Binding-site contacts:
Ligand atom C1 contacts residue ASN1071 of chain 1.F at 1.4 Å.
Ligand atom C8 contacts residue ASN1071 of chain 1.F at 3.6 Å.
Ligand atom C3 contacts residue ASN1071 of chain 1.F at 3.8 Å.
Ligand atom C8 contacts residue GLU1069 of chain 1.F at 3.5 Å.
Ligand atom C3 contacts residue ALA703 of chain 1.F at 4.4 Å (hydrophobic).
Ligand atom C1 contacts residue GLN892 of chain 1.E at 4.3 Å.
Ligand atom C4 contacts residue ALA703 of chain 1.F at 4.3 Å (hydrophobic).
Ligand atom N2 contacts residue ASN1071 of chain 1.F at 2.8 Å (h-bond).
Ligand atom O5 contacts residue ASN1071 of chain 1.F at 2.3 Å (h-bond).
Ligand atom C4 contacts residue ASN1071 of chain 1.F at 4.2 Å.
Ligand atom C2 contacts residue ASN1071 of chain 1.F at 2.5 Å.
Ligand atom O6 contacts residue ALA703 of chain 1.F at 4.3 Å.
Ligand atom C5 contacts residue ALA703 of chain 1.F at 3.7 Å (hydrophobic).
Ligand atom C8 contacts residue LYS1070 of chain 1.F at 4.2 Å.
Ligand atom O5 contacts residue ALA703 of chain 1.F at 4.5 Å.
Ligand atom C7 contacts residue ASN1071 of chain 1.F at 3.2 Å.
Ligand atom C1 contacts residue ALA703 of chain 1.F at 4.5 Å (hydrophobic).
Ligand atom O4 contacts residue ALA703 of chain 1.F at 4.2 Å.
Ligand atom O7 contacts residue ASN1071 of chain 1.F at 3.6 Å.
Ligand atom C5 contacts residue ASN1071 of chain 1.F at 3.6 Å.

Sequence of chain 1.F:
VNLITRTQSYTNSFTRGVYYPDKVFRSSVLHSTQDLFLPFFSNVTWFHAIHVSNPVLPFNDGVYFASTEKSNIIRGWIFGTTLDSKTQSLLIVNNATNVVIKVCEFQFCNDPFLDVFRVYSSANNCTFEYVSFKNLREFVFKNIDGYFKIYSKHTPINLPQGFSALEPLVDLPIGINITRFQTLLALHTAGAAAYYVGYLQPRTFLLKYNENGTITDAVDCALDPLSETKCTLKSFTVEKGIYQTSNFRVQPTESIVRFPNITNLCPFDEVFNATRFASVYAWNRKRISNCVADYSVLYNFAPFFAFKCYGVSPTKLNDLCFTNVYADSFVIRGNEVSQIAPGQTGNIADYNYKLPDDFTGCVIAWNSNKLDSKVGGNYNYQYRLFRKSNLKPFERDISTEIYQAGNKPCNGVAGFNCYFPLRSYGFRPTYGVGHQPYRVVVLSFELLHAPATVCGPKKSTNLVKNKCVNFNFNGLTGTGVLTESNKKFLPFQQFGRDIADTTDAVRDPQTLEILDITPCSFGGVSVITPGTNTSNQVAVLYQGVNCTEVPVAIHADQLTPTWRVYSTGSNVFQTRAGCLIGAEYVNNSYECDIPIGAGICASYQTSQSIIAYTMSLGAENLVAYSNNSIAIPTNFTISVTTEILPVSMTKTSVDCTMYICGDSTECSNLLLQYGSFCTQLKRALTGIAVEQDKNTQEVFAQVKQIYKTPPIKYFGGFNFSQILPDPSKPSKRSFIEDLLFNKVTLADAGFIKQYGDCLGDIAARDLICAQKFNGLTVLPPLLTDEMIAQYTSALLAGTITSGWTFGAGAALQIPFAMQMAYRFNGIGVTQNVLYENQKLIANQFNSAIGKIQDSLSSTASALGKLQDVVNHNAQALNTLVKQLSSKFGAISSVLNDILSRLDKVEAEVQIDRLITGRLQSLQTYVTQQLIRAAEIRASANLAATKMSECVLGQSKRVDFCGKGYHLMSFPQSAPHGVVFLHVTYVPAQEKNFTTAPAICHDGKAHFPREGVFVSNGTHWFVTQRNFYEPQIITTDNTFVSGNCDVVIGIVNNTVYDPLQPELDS

The protein below binds the small molecule below.
Small molecule (SMILES): CC(=O)N[C@@H]1[C@@H](O)[C@H](O)[C@@H](CO)O[C@H]1O

Sequence of chain 1.E:
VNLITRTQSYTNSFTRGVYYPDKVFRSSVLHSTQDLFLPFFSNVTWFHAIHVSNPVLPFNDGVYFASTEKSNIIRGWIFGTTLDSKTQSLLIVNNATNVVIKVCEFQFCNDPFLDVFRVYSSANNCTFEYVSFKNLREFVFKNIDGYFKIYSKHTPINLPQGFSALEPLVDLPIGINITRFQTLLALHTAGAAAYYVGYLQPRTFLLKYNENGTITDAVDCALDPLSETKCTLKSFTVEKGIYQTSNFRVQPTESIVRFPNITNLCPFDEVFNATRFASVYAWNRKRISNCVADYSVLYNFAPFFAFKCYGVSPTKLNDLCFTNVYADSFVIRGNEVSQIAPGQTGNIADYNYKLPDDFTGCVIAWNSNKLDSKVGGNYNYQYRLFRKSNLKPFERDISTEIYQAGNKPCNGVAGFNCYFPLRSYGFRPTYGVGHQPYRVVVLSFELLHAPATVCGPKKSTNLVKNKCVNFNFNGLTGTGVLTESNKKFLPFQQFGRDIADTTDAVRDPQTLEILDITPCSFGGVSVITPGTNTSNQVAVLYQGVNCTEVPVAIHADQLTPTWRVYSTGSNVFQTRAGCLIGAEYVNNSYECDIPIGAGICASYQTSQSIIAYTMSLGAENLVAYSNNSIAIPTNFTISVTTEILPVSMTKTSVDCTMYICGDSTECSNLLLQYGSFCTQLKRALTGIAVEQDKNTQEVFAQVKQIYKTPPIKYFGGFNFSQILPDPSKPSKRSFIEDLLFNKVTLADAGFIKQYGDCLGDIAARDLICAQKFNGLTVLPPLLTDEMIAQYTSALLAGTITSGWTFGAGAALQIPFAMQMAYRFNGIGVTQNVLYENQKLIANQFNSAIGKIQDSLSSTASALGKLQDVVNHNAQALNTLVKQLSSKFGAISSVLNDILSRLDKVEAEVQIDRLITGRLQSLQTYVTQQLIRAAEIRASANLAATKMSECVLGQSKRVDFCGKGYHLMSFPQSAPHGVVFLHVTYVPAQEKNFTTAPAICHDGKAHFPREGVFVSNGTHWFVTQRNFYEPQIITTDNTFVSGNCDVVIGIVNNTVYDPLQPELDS